Sequence of chain 1.A:
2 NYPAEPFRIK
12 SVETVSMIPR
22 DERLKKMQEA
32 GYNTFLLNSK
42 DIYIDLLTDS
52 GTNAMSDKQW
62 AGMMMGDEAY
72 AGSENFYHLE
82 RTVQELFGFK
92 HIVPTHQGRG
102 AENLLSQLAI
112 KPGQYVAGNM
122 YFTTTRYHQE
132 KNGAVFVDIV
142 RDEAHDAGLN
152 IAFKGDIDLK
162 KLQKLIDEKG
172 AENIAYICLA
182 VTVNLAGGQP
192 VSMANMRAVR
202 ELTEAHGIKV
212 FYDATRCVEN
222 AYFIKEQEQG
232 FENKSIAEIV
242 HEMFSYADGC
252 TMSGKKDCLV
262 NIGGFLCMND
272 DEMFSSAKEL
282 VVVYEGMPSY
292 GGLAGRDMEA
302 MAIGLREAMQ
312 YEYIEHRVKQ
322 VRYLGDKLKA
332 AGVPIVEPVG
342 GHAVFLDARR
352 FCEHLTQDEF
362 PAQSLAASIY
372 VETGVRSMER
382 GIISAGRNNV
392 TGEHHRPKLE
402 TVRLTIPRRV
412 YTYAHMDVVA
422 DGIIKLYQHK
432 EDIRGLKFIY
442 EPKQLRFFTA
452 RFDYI

Binding-site contacts:
Ligand atom C contacts residue GLU227 of chain 1.A at 4.0 Å.
Ligand atom N contacts residue GLU227 of chain 1.A at 4.5 Å.
Ligand atom C contacts residue GLN228 of chain 1.A at 4.5 Å.
Ligand atom O contacts residue GLU227 of chain 1.A at 4.1 Å.
Ligand atom C1 contacts residue ARG323 of chain 1.A at 3.9 Å.
Ligand atom C3 contacts residue GLU227 of chain 1.A at 4.4 Å.
Ligand atom C2 contacts residue GLU227 of chain 1.A at 4.2 Å.
Ligand atom C3 contacts residue GLN228 of chain 1.A at 4.4 Å.
Ligand atom O contacts residue GLN228 of chain 1.A at 4.1 Å.
Ligand atom C contacts residue ARG323 of chain 1.A at 4.1 Å.
Ligand atom C4 contacts residue GLN228 of chain 1.A at 4.0 Å.
Ligand atom C1 contacts residue GLU227 of chain 1.A at 3.8 Å.
Ligand atom C4 contacts residue GLU227 of chain 1.A at 4.3 Å.
Ligand atom O contacts residue ARG323 of chain 1.A at 3.6 Å.

This small molecule binds to this protein.
Small molecule (SMILES): Oc1ccncc1